Binding-site contacts:
Ligand atom C8 contacts residue ASN161 of chain 1.B at 4.2 Å.
Ligand atom N2 contacts residue ASN161 of chain 1.B at 2.6 Å (h-bond).
Ligand atom C7 contacts residue ASN161 of chain 1.B at 3.0 Å.
Ligand atom C2 contacts residue ASN161 of chain 1.B at 2.3 Å.
Ligand atom C5 contacts residue ASN161 of chain 1.B at 3.7 Å.
Ligand atom O5 contacts residue ASN161 of chain 1.B at 2.5 Å (h-bond).
Ligand atom C4 contacts residue ASN161 of chain 1.B at 4.2 Å.
Ligand atom O6 contacts residue ASN161 of chain 1.B at 4.4 Å.
Ligand atom O7 contacts residue ASN161 of chain 1.B at 3.0 Å (h-bond).
Ligand atom C1 contacts residue ASN161 of chain 1.B at 1.4 Å.
Ligand atom C3 contacts residue ASN161 of chain 1.B at 3.7 Å.

Sequence of chain 1.B:
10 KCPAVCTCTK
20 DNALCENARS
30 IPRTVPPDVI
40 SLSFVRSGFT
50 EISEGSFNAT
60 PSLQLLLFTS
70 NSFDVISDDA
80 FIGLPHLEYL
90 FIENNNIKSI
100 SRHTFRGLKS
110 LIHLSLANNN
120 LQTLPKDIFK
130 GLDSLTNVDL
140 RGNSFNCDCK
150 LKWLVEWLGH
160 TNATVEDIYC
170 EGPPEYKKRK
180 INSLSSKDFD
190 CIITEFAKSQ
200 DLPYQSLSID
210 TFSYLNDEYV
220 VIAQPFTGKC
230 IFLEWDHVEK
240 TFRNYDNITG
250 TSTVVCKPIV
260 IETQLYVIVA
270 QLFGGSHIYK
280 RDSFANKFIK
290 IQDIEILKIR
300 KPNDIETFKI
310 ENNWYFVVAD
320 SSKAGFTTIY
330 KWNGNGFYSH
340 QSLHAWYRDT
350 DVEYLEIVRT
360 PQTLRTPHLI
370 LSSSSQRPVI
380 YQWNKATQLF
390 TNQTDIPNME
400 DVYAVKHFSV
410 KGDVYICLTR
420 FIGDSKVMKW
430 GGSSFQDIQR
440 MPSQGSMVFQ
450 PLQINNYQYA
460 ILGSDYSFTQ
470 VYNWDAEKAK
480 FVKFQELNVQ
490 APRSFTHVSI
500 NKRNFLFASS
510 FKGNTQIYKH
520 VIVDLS

This protein binds this small molecule.
Small molecule (SMILES): CC(=O)N[C@@H]1[C@@H](O)[C@H](O)[C@@H](CO)O[C@H]1O